Sequence of chain 9.A:
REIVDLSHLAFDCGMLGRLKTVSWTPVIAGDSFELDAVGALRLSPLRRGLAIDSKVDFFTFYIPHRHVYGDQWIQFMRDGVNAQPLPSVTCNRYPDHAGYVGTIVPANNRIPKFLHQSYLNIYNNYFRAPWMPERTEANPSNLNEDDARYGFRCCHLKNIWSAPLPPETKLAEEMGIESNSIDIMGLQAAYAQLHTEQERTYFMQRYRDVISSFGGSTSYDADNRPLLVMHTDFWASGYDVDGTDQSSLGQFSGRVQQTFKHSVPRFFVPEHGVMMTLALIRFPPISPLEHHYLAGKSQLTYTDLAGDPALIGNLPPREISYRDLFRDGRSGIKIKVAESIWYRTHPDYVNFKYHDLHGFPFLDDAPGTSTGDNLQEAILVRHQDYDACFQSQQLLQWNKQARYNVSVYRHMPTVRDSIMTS

The protein below binds the small molecule below.
Small molecule (SMILES): Nc1ccn([C@H]2C[C@H](O)[C@@H](COP(=O)(O)O)O2)c(=O)n1

Binding-site contacts:
Ligand atom O4' contacts residue ARG10 of chain 9.A at 4.1 Å.
Ligand atom O5' contacts residue DC1 of chain 9.G at 1.2 Å (h-bond).
Ligand atom C1' contacts residue ARG10 of chain 9.A at 3.5 Å.
Ligand atom OP2 contacts residue PHE277 of chain 9.A at 3.8 Å.
Ligand atom OP2 contacts residue DC1 of chain 9.G at 1.1 Å.
Ligand atom O4' contacts residue DC1 of chain 9.G at 0.4 Å (h-bond).
Ligand atom C5' contacts residue PHE277 of chain 9.A at 3.8 Å (hydrophobic).
Ligand atom O5' contacts residue PHE277 of chain 9.A at 4.1 Å.
Ligand atom O3' contacts residue DC1 of chain 9.G at 1.5 Å (h-bond).
Ligand atom C3' contacts residue DC1 of chain 9.G at 1.0 Å.
Ligand atom C4' contacts residue DC1 of chain 9.G at 1.2 Å.
Ligand atom P contacts residue DC1 of chain 9.G at 0.8 Å.
Ligand atom C2' contacts residue DC1 of chain 9.G at 1.4 Å.
Ligand atom C5' contacts residue DC1 of chain 9.G at 1.5 Å.
Ligand atom C1' contacts residue DC1 of chain 9.G at 1.4 Å.
Ligand atom OP1 contacts residue DC1 of chain 9.G at 0.3 Å (h-bond).
Ligand atom O4' contacts residue PHE277 of chain 9.A at 4.4 Å.
Ligand atom P contacts residue PHE277 of chain 9.A at 3.7 Å.